Sequence of chain 1.B:
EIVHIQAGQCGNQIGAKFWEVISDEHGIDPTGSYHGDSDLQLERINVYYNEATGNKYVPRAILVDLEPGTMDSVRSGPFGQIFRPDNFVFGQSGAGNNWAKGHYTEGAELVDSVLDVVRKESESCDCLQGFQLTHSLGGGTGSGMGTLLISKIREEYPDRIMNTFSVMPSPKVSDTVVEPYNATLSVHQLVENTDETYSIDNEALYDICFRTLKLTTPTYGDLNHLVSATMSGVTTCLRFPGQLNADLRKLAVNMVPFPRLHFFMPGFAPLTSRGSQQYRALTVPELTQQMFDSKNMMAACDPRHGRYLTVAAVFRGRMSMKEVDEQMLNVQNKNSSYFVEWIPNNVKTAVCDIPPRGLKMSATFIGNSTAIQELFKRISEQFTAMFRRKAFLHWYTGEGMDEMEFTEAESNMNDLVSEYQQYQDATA

Sequence of chain 1.C:
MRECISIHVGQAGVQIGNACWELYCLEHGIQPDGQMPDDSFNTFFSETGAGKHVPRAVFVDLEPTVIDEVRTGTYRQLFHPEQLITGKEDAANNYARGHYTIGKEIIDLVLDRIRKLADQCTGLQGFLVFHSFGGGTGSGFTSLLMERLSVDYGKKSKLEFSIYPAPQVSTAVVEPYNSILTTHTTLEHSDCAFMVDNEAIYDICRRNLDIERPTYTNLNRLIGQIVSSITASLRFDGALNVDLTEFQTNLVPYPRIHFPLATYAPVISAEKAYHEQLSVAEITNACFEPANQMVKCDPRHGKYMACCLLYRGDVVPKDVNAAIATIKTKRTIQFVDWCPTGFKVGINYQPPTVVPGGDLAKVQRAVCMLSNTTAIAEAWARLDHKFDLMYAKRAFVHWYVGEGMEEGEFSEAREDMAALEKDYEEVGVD

The protein below binds the small molecule below.
Small molecule (SMILES): CC[C@H](C)[C@@H]([C@@H](CC(=O)N1CCC[C@H]1[C@H](OC)[C@@H](C)C(=O)N[C@@H](Cc1ccccc1)C(=O)O)OC)N(C)C(=O)[C@@H](NC(=O)[C@]1(C)CCCN1)C(C)C

Binding-site contacts:
Ligand atom O3 contacts residue GLY223 of chain 1.B at 3.3 Å.
Ligand atom C22 contacts residue GLN15 of chain 1.B at 3.8 Å.
Ligand atom C37 contacts residue LYS174 of chain 1.B at 3.2 Å.
Ligand atom O1 contacts residue TYR222 of chain 1.B at 2.7 Å (h-bond).
Ligand atom N5 contacts residue ASP177 of chain 1.B at 2.6 Å (salt-bridge).
Ligand atom C19 contacts residue GLN15 of chain 1.B at 3.8 Å.
Ligand atom C28 contacts residue PRO220 of chain 1.B at 3.1 Å (hydrophobic).
Ligand atom C20 contacts residue GLN15 of chain 1.B at 3.5 Å.
Ligand atom C23 contacts residue GLN15 of chain 1.B at 3.7 Å.
Ligand atom C8 contacts residue TYR222 of chain 1.B at 3.4 Å (hydrophobic).
Ligand atom C24 contacts residue TYR222 of chain 1.B at 3.4 Å (hydrophobic).
Ligand atom C23 contacts residue TYR222 of chain 1.B at 3.5 Å (hydrophobic).
Ligand atom O2 contacts residue THR221 of chain 1.B at 2.6 Å (h-bond).
Ligand atom C32 contacts residue PRO325 of chain 1.C at 3.6 Å (hydrophobic).
Ligand atom O2 contacts residue TYR222 of chain 1.B at 3.4 Å (h-bond).
Ligand atom C21 contacts residue GLN15 of chain 1.B at 3.3 Å.
Ligand atom C32 contacts residue ASN249 of chain 1.C at 3.5 Å.
Ligand atom C24 contacts residue GLN15 of chain 1.B at 3.6 Å.
Ligand atom C1 contacts residue LYS174 of chain 1.B at 3.8 Å.
Ligand atom C38 contacts residue ASP177 of chain 1.B at 3.1 Å.
Ligand atom C2 contacts residue VAL175 of chain 1.B at 3.7 Å (hydrophobic).
Ligand atom O8 contacts residue ASP177 of chain 1.B at 3.3 Å (salt-bridge).
Ligand atom C15 contacts residue THR221 of chain 1.B at 3.4 Å.
Ligand atom O7 contacts residue ASN329 of chain 1.C at 2.7 Å (h-bond).
Ligand atom N4 contacts residue ASN329 of chain 1.C at 3.6 Å.
Ligand atom C10 contacts residue ALA247 of chain 1.C at 3.8 Å (hydrophobic).
Ligand atom C33 contacts residue ASN329 of chain 1.C at 3.6 Å.
Ligand atom C25 contacts residue GLY223 of chain 1.B at 3.6 Å.
Ligand atom O2 contacts residue GLY223 of chain 1.B at 2.8 Å (h-bond).
Ligand atom C1 contacts residue VAL175 of chain 1.B at 3.6 Å (hydrophobic).
Ligand atom C39 contacts residue ASN329 of chain 1.C at 3.4 Å.
Ligand atom O3 contacts residue ARG276 of chain 1.B at 3.8 Å.
Ligand atom C35 contacts residue ASP177 of chain 1.B at 3.8 Å.
Ligand atom O7 contacts residue PRO325 of chain 1.C at 3.4 Å.
Ligand atom C23 contacts residue GDP1 of chain 1.H at 3.4 Å.
Ligand atom C29 contacts residue ASN329 of chain 1.C at 3.8 Å.
Ligand atom O1 contacts residue THR221 of chain 1.B at 3.4 Å.
Ligand atom C16 contacts residue THR221 of chain 1.B at 3.5 Å.
Ligand atom C28 contacts residue THR219 of chain 1.B at 3.8 Å.
Ligand atom C33 contacts residue PRO325 of chain 1.C at 3.9 Å (hydrophobic).